A protein and the small-molecule ligand that binds it are described below.
Small molecule (SMILES): CC[C@H](C)[C@@H]1NC(=O)[C@H](Cc2ccc(O)cc2)NC(=O)[C@@H](N)CSSC[C@@H](C(=O)N2CCC[C@H]2C(=O)N[C@@H](CC(C)C)C(=O)NCC=O)NC(=O)[C@H](CC(N)=O)NC(=O)[C@H](CCC(N)=O)NC1=O

Binding-site contacts:
Ligand atom CZ contacts residue GLY23 of chain 1.A at 3.3 Å.
Ligand atom N contacts residue SER52 of chain 1.A at 2.7 Å (h-bond).
Ligand atom N contacts residue GLU47 of chain 1.A at 2.8 Å (salt-bridge).
Ligand atom C contacts residue GLU47 of chain 1.A at 3.7 Å.
Ligand atom CG2 contacts residue CYS54 of chain 1.A at 3.6 Å (hydrophobic).
Ligand atom CD contacts residue ASP76 of chain 1.A at 3.5 Å.
Ligand atom N contacts residue LEU50 of chain 1.A at 2.6 Å (h-bond).
Ligand atom ND2 contacts residue ASN48 of chain 1.A at 3.3 Å (h-bond).
Ligand atom CZ contacts residue PRO24 of chain 1.A at 3.6 Å (hydrophobic).
Ligand atom OH contacts residue GLU47 of chain 1.A at 3.1 Å.
Ligand atom CB contacts residue CYS54 of chain 1.A at 3.6 Å (hydrophobic).
Ligand atom CE2 contacts residue PRO24 of chain 1.A at 3.4 Å (hydrophobic).
Ligand atom CE2 contacts residue GLU47 of chain 1.A at 3.6 Å.
Ligand atom CD1 contacts residue GLY23 of chain 1.A at 3.6 Å.
Ligand atom CE2 contacts residue CYS44 of chain 1.A at 3.7 Å (hydrophobic).
Ligand atom O contacts residue SER52 of chain 1.A at 3.4 Å (h-bond).
Ligand atom CD2 contacts residue PRO24 of chain 1.A at 3.8 Å (hydrophobic).
Ligand atom O contacts residue PRO53 of chain 1.A at 3.3 Å.
Ligand atom CZ contacts residue CYS44 of chain 1.A at 3.5 Å (hydrophobic).
Ligand atom N contacts residue CYS54 of chain 1.A at 3.0 Å (h-bond).
Ligand atom CB contacts residue ASP76 of chain 1.A at 3.6 Å.
Ligand atom OH contacts residue GLY23 of chain 1.A at 3.5 Å (h-bond).
Ligand atom CD2 contacts residue ASN48 of chain 1.A at 3.5 Å.
Ligand atom OH contacts residue CYS21 of chain 1.A at 3.4 Å.
Ligand atom OE1 contacts residue ASP76 of chain 1.A at 3.4 Å.
Ligand atom SG contacts residue SER52 of chain 1.A at 3.6 Å.
Ligand atom CB contacts residue LEU7 of chain 1.A at 3.6 Å (hydrophobic).
Ligand atom CG2 contacts residue GLN55 of chain 1.A at 3.3 Å.
Ligand atom CB contacts residue LEU50 of chain 1.A at 3.5 Å (hydrophobic).
Ligand atom CE2 contacts residue ASN48 of chain 1.A at 3.7 Å.
Ligand atom OH contacts residue CYS44 of chain 1.A at 2.6 Å (h-bond).
Ligand atom CA contacts residue GLU47 of chain 1.A at 3.0 Å.
Ligand atom SG contacts residue PRO53 of chain 1.A at 3.5 Å.
Ligand atom O contacts residue CYS54 of chain 1.A at 3.0 Å (h-bond).
Ligand atom CA contacts residue LEU50 of chain 1.A at 3.5 Å (hydrophobic).
Ligand atom CE2 contacts residue GLY23 of chain 1.A at 3.6 Å.
Ligand atom CD1 contacts residue PRO53 of chain 1.A at 3.6 Å (hydrophobic).
Ligand atom NE2 contacts residue ASP76 of chain 1.A at 3.5 Å (salt-bridge).
Ligand atom CZ contacts residue GLU47 of chain 1.A at 3.3 Å.
Ligand atom CE1 contacts residue GLY23 of chain 1.A at 3.3 Å.

Sequence of chain 1.A:
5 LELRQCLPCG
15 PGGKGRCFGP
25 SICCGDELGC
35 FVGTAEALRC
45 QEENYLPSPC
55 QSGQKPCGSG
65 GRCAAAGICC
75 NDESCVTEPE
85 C